Binding-site contacts:
Ligand atom CZ contacts residue GLU73 of chain 1.A at 3.2 Å.
Ligand atom NE2 contacts residue ARG133 of chain 1.A at 3.0 Å (salt-bridge).
Ligand atom NZ contacts residue GLU13 of chain 1.A at 2.8 Å (salt-bridge).
Ligand atom NH2 contacts residue PRO68 of chain 1.A at 2.3 Å (h-bond).
Ligand atom NH2 contacts residue GLU73 of chain 1.A at 2.8 Å (salt-bridge).
Ligand atom C contacts residue ASP91 of chain 1.A at 3.3 Å.
Ligand atom O contacts residue GLN92 of chain 1.A at 3.1 Å (h-bond).
Ligand atom O contacts residue ALA93 of chain 1.A at 3.0 Å (h-bond).
Ligand atom CA contacts residue ALA93 of chain 1.A at 3.2 Å (hydrophobic).
Ligand atom NZ contacts residue ASP24 of chain 1.A at 2.7 Å (salt-bridge).
Ligand atom CD contacts residue GLU70 of chain 1.A at 3.6 Å.
Ligand atom CE contacts residue ASP24 of chain 1.A at 3.4 Å.
Ligand atom NH1 contacts residue GLN92 of chain 1.A at 3.1 Å (h-bond).
Ligand atom NE contacts residue PRO68 of chain 1.A at 3.4 Å (h-bond).
Ligand atom CB contacts residue TYR95 of chain 1.A at 3.5 Å (hydrophobic).
Ligand atom CG contacts residue TYR23 of chain 1.A at 3.5 Å (hydrophobic).
Ligand atom N contacts residue ALA93 of chain 1.A at 2.8 Å (h-bond).
Ligand atom NH1 contacts residue ASP91 of chain 1.A at 3.0 Å.
Ligand atom NH1 contacts residue ARG137 of chain 1.A at 2.9 Å (salt-bridge).
Ligand atom NH2 contacts residue GLY89 of chain 1.A at 3.2 Å (h-bond).
Ligand atom CZ contacts residue PRO68 of chain 1.A at 3.0 Å (hydrophobic).
Ligand atom CG contacts residue ARG65 of chain 1.A at 3.4 Å.
Ligand atom NH2 contacts residue LYS90 of chain 1.A at 3.4 Å (salt-bridge).
Ligand atom NH1 contacts residue LYS90 of chain 1.A at 3.3 Å (salt-bridge).
Ligand atom N contacts residue TYR95 of chain 1.A at 2.9 Å (h-bond).
Ligand atom CD contacts residue PRO68 of chain 1.A at 3.4 Å (hydrophobic).
Ligand atom NZ contacts residue GLU52 of chain 1.A at 3.0 Å (salt-bridge).
Ligand atom O contacts residue TYR95 of chain 1.A at 3.5 Å.
Ligand atom CB contacts residue ARG18 of chain 1.A at 3.4 Å.
Ligand atom CG contacts residue TYR95 of chain 1.A at 3.2 Å (hydrophobic).
Ligand atom OE1 contacts residue PHE86 of chain 1.A at 3.3 Å.
Ligand atom NH2 contacts residue CYS69 of chain 1.A at 3.2 Å.
Ligand atom O contacts residue GLN92 of chain 1.A at 3.3 Å.
Ligand atom NH1 contacts residue GLU73 of chain 1.A at 2.9 Å (salt-bridge).
Ligand atom O contacts residue LEU94 of chain 1.A at 3.4 Å.
Ligand atom CE contacts residue TYR23 of chain 1.A at 3.5 Å (hydrophobic).
Ligand atom O contacts residue ARG65 of chain 1.A at 3.4 Å (salt-bridge).
Ligand atom CZ contacts residue GLU70 of chain 1.A at 3.5 Å.
Ligand atom C contacts residue ALA93 of chain 1.A at 3.5 Å (hydrophobic).
Ligand atom NH2 contacts residue GLU70 of chain 1.A at 2.7 Å (salt-bridge).

A small-molecule ligand and the protein it binds are described below.
Small molecule (SMILES): CNCCCC[C@H](NC(=O)[C@H](CCCN=C(N)N)NC(=O)[C@H](C)NC(=O)[C@@H](NC(=O)[C@H](CCC(N)=O)NC(=O)[C@H](CCCCN)NC(=O)[C@@H](NC(=O)[C@@H](N)CCCN=C(N)N)[C@@H](C)O)[C@@H](C)O)C(=O)N[C@H](C=O)CO

Sequence of chain 1.A:
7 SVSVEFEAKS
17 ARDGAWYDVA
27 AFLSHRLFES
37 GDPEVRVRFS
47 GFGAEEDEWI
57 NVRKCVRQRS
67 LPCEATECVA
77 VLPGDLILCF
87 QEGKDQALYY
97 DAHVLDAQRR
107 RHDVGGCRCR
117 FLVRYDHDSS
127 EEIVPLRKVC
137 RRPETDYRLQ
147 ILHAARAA